A protein and the small-molecule ligand that binds it are described below.
Small molecule (SMILES): O=[N+]([O-])c1ccc([C@H]2CO2)cc1

Binding-site contacts:
Ligand atom C7 contacts residue TYR187 of chain 2.O at 4.3 Å (hydrophobic).
Ligand atom O2 contacts residue LEU142 of chain 2.O at 4.3 Å.
Ligand atom N1 contacts residue PHE86 of chain 2.O at 4.0 Å.
Ligand atom C3 contacts residue TYR145 of chain 2.O at 3.1 Å (hydrophobic).
Ligand atom N1 contacts residue LEU142 of chain 2.O at 4.1 Å.
Ligand atom O2 contacts residue TRP249 of chain 1.O at 3.4 Å.
Ligand atom C5 contacts residue TYR187 of chain 2.O at 3.6 Å (hydrophobic).
Ligand atom C7 contacts residue SER132 of chain 2.O at 3.9 Å.
Ligand atom N1 contacts residue TRP249 of chain 1.O at 4.0 Å.
Ligand atom C8 contacts residue PRO175 of chain 2.O at 3.5 Å (hydrophobic).
Ligand atom C3 contacts residue PHE186 of chain 2.O at 3.6 Å (hydrophobic).
Ligand atom O3 contacts residue PHE186 of chain 2.O at 3.4 Å.
Ligand atom C4 contacts residue PHE186 of chain 2.O at 4.1 Å (hydrophobic).
Ligand atom C4 contacts residue ASN176 of chain 2.O at 4.2 Å.
Ligand atom O1 contacts residue LEU142 of chain 2.O at 4.2 Å.
Ligand atom C6 contacts residue TRP249 of chain 1.O at 3.3 Å (hydrophobic).
Ligand atom C7 contacts residue ASN176 of chain 2.O at 3.6 Å.
Ligand atom C6 contacts residue TYR187 of chain 2.O at 4.2 Å (hydrophobic).
Ligand atom C1 contacts residue PHE186 of chain 2.O at 4.2 Å (hydrophobic).
Ligand atom C6 contacts residue TRP139 of chain 2.O at 3.3 Å (hydrophobic).
Ligand atom C5 contacts residue TRP249 of chain 1.O at 3.9 Å (hydrophobic).
Ligand atom N1 contacts residue PRO84 of chain 2.O at 4.3 Å.
Ligand atom C1 contacts residue TRP139 of chain 2.O at 4.3 Å (hydrophobic).
Ligand atom C1 contacts residue LEU142 of chain 2.O at 4.2 Å (hydrophobic).
Ligand atom C4 contacts residue TYR145 of chain 2.O at 4.0 Å (hydrophobic).
Ligand atom C1 contacts residue TRP249 of chain 1.O at 4.1 Å (hydrophobic).
Ligand atom C7 contacts residue PRO175 of chain 2.O at 4.1 Å (hydrophobic).
Ligand atom C2 contacts residue TYR145 of chain 2.O at 3.7 Å (hydrophobic).
Ligand atom O1 contacts residue PRO84 of chain 2.O at 3.2 Å.
Ligand atom O2 contacts residue PHE86 of chain 2.O at 2.9 Å.
Ligand atom O3 contacts residue TYR145 of chain 2.O at 3.8 Å.
Ligand atom C5 contacts residue TRP139 of chain 2.O at 3.5 Å (hydrophobic).
Ligand atom O3 contacts residue PHE12 of chain 2.O at 3.6 Å.
Ligand atom C2 contacts residue PHE186 of chain 2.O at 3.4 Å (hydrophobic).
Ligand atom C8 contacts residue TYR145 of chain 2.O at 3.1 Å (hydrophobic).
Ligand atom O3 contacts residue PRO175 of chain 2.O at 3.9 Å.
Ligand atom C5 contacts residue ASN176 of chain 2.O at 3.8 Å.
Ligand atom C8 contacts residue SER132 of chain 2.O at 3.0 Å.
Ligand atom C8 contacts residue PHE12 of chain 2.O at 4.2 Å (hydrophobic).
Ligand atom C7 contacts residue TYR145 of chain 2.O at 4.0 Å (hydrophobic).

Sequence of chain 1.O:
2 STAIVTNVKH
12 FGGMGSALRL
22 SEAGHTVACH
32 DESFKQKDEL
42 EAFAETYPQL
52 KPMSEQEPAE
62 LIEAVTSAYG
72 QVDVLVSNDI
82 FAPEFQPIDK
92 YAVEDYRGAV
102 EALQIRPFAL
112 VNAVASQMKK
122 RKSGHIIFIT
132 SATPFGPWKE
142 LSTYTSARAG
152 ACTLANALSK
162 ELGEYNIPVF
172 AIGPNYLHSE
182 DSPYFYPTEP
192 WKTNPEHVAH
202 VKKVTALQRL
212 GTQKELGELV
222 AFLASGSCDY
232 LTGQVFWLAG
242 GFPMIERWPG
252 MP

Sequence of chain 2.O:
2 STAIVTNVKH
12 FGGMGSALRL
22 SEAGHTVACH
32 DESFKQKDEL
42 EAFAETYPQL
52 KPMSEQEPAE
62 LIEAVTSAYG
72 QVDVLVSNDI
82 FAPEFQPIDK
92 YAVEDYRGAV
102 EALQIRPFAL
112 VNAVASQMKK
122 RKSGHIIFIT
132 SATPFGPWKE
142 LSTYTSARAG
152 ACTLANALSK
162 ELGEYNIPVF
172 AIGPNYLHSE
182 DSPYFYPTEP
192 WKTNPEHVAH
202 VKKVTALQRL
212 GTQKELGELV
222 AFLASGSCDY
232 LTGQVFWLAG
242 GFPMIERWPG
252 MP